Sequence of chain 1.A:
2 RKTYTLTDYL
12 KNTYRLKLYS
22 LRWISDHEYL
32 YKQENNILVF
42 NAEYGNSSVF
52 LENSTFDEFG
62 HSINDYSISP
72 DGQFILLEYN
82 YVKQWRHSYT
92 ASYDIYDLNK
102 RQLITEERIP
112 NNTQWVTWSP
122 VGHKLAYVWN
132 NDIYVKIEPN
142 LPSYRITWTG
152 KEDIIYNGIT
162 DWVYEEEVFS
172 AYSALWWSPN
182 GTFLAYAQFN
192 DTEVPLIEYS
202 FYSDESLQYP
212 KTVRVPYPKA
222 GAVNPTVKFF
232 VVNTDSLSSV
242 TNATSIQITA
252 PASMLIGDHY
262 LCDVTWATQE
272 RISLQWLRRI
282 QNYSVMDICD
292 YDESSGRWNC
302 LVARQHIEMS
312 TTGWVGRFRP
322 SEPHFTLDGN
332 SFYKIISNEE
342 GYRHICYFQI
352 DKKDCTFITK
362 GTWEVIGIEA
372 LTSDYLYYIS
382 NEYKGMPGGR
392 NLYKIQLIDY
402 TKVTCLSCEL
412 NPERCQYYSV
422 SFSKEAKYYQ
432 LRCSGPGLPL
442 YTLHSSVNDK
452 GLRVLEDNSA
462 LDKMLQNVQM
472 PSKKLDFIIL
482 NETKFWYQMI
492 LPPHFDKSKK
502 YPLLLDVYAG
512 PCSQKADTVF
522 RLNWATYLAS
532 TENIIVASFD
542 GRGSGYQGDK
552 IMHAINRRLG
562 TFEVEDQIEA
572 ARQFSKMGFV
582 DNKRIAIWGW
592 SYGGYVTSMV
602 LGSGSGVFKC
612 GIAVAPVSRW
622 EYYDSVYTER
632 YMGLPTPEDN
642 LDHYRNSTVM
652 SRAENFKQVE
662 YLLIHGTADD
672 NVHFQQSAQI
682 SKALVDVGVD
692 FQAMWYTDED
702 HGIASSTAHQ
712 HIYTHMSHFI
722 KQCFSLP

A small-molecule ligand and the protein it binds are described below.
Small molecule (SMILES): CC(=O)N[C@@H]1[C@@H](O)[C@H](O)[C@@H](CO)O[C@H]1O

Binding-site contacts:
Ligand atom C5 contacts residue ASN112 of chain 1.A at 3.6 Å.
Ligand atom C8 contacts residue ASN112 of chain 1.A at 4.4 Å.
Ligand atom C8 contacts residue ILE110 of chain 1.A at 3.4 Å (hydrophobic).
Ligand atom C7 contacts residue ARG109 of chain 1.A at 3.6 Å.
Ligand atom O7 contacts residue ARG109 of chain 1.A at 4.0 Å.
Ligand atom C7 contacts residue ASN112 of chain 1.A at 3.6 Å.
Ligand atom O5 contacts residue ASN112 of chain 1.A at 2.3 Å (h-bond).
Ligand atom C4 contacts residue ASN112 of chain 1.A at 4.2 Å.
Ligand atom O3 contacts residue ARG109 of chain 1.A at 3.3 Å (salt-bridge).
Ligand atom C2 contacts residue ARG109 of chain 1.A at 4.4 Å.
Ligand atom C3 contacts residue ARG109 of chain 1.A at 4.0 Å.
Ligand atom C8 contacts residue ARG109 of chain 1.A at 3.5 Å.
Ligand atom C3 contacts residue ASN112 of chain 1.A at 3.8 Å.
Ligand atom N2 contacts residue ARG109 of chain 1.A at 3.5 Å (salt-bridge).
Ligand atom C8 contacts residue PRO111 of chain 1.A at 4.3 Å (hydrophobic).
Ligand atom C1 contacts residue ASN112 of chain 1.A at 1.4 Å.
Ligand atom N2 contacts residue ASN112 of chain 1.A at 3.0 Å (h-bond).
Ligand atom O7 contacts residue ASN112 of chain 1.A at 3.8 Å.
Ligand atom C2 contacts residue ASN112 of chain 1.A at 2.5 Å.